A protein and the small-molecule ligand that binds it are described below.
Small molecule (SMILES): O=S(=O)(O)c1cccc2cccc(Nc3ccccc3)c12

Binding-site contacts:
Ligand atom S contacts residue GLY87 of chain 1.J at 3.7 Å.
Ligand atom S contacts residue GLY88 of chain 1.J at 3.9 Å.
Ligand atom C9 contacts residue LEU68 of chain 1.J at 4.1 Å (hydrophobic).
Ligand atom C9 contacts residue GLY88 of chain 1.J at 3.8 Å.
Ligand atom C10 contacts residue LEU68 of chain 1.J at 3.6 Å (hydrophobic).
Ligand atom C6 contacts residue TYR66 of chain 1.J at 3.4 Å (hydrophobic).
Ligand atom O1 contacts residue GLY88 of chain 1.J at 4.2 Å.
Ligand atom C8 contacts residue GLY88 of chain 1.J at 3.2 Å.
Ligand atom C8 contacts residue TYR66 of chain 1.J at 4.3 Å (hydrophobic).
Ligand atom O2 contacts residue GLY87 of chain 1.J at 2.9 Å.
Ligand atom C4 contacts residue LEU68 of chain 1.J at 4.0 Å (hydrophobic).
Ligand atom C5 contacts residue LEU68 of chain 1.J at 3.7 Å (hydrophobic).
Ligand atom O2 contacts residue GLY88 of chain 1.J at 3.1 Å (h-bond).
Ligand atom C7 contacts residue TYR66 of chain 1.J at 3.1 Å (hydrophobic).
Ligand atom C3 contacts residue LEU68 of chain 1.J at 4.3 Å (hydrophobic).
Ligand atom C8 contacts residue GLY87 of chain 1.J at 4.3 Å.
Ligand atom C7 contacts residue GLY88 of chain 1.J at 3.7 Å.
Ligand atom C2 contacts residue LEU68 of chain 1.J at 4.2 Å (hydrophobic).
Ligand atom C6 contacts residue LEU68 of chain 1.J at 4.2 Å (hydrophobic).
Ligand atom O1 contacts residue GLY87 of chain 1.J at 3.4 Å.
Ligand atom O1 contacts residue LEU68 of chain 1.J at 4.4 Å.
Ligand atom C1 contacts residue LEU68 of chain 1.J at 3.9 Å (hydrophobic).

Sequence of chain 1.J:
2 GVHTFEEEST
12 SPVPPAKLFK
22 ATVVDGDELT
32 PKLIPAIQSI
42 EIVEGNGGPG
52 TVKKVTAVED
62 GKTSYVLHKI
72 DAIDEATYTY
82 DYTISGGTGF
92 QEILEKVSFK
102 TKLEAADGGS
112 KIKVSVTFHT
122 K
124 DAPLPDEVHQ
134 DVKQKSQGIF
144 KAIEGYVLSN